Sequence of chain 1.C:
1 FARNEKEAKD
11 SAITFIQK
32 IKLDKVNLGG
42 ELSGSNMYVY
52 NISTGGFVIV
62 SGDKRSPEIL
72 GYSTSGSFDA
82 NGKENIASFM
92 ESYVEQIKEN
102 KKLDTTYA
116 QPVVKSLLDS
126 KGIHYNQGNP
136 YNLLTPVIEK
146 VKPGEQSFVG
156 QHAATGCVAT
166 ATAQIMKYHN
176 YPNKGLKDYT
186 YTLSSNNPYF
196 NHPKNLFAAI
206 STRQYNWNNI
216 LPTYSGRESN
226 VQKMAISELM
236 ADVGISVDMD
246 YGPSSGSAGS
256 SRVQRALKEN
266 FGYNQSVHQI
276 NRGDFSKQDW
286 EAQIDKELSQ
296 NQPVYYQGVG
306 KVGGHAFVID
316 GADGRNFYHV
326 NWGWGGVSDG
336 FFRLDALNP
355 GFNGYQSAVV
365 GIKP

Binding-site contacts:
Ligand atom C16 contacts residue SER250 of chain 1.C at 3.5 Å.
Ligand atom C8 contacts residue SER249 of chain 1.C at 3.1 Å.
Ligand atom C11 contacts residue CYS162 of chain 1.C at 1.6 Å (hydrophobic).
Ligand atom C11 contacts residue GLY309 of chain 1.C at 3.6 Å.
Ligand atom C10 contacts residue CYS162 of chain 1.C at 2.5 Å (hydrophobic).
Ligand atom C9 contacts residue CYS162 of chain 1.C at 3.7 Å (hydrophobic).
Ligand atom C18 contacts residue GLN132 of chain 1.C at 3.7 Å.
Ligand atom C16 contacts residue SER249 of chain 1.C at 3.1 Å.
Ligand atom C15 contacts residue SER250 of chain 1.C at 2.6 Å.
Ligand atom N1 contacts residue ASN86 of chain 1.C at 2.7 Å (h-bond).
Ligand atom C16 contacts residue ALA159 of chain 1.C at 3.4 Å (hydrophobic).
Ligand atom C6 contacts residue SER249 of chain 1.C at 3.5 Å.
Ligand atom C1 contacts residue ASN86 of chain 1.C at 3.6 Å.
Ligand atom C17 contacts residue SER249 of chain 1.C at 3.8 Å.
Ligand atom C15 contacts residue GLN132 of chain 1.C at 3.1 Å.
Ligand atom C12 contacts residue GLU85 of chain 1.C at 3.4 Å.
Ligand atom C8 contacts residue SER250 of chain 1.C at 2.9 Å.
Ligand atom C16 contacts residue GLN132 of chain 1.C at 3.1 Å.
Ligand atom C7 contacts residue GLY251 of chain 1.C at 3.2 Å.
Ligand atom C7 contacts residue SER250 of chain 1.C at 3.4 Å.
Ligand atom O1 contacts residue HIS310 of chain 1.C at 2.2 Å (h-bond).
Ligand atom C7 contacts residue SER249 of chain 1.C at 3.0 Å.
Ligand atom C18 contacts residue TRP329 of chain 1.C at 3.0 Å (hydrophobic).
Ligand atom C14 contacts residue GLN132 of chain 1.C at 3.5 Å.
Ligand atom C15 contacts residue SER249 of chain 1.C at 3.2 Å.
Ligand atom O3 contacts residue CYS162 of chain 1.C at 2.5 Å.
Ligand atom C5 contacts residue VAL307 of chain 1.C at 3.4 Å (hydrophobic).
Ligand atom C13 contacts residue GLN132 of chain 1.C at 3.7 Å.
Ligand atom C1 contacts residue GLU85 of chain 1.C at 3.3 Å.
Ligand atom C1 contacts residue HIS310 of chain 1.C at 3.1 Å.
Ligand atom O3 contacts residue GLN132 of chain 1.C at 2.9 Å (h-bond).
Ligand atom O2 contacts residue GLU85 of chain 1.C at 3.5 Å.
Ligand atom C4 contacts residue VAL307 of chain 1.C at 3.4 Å (hydrophobic).
Ligand atom C9 contacts residue ASN86 of chain 1.C at 3.3 Å.
Ligand atom C8 contacts residue GLY251 of chain 1.C at 3.0 Å.
Ligand atom C12 contacts residue ASN86 of chain 1.C at 3.8 Å.
Ligand atom C17 contacts residue GLN132 of chain 1.C at 3.5 Å.
Ligand atom C14 contacts residue SER250 of chain 1.C at 3.5 Å.
Ligand atom C17 contacts residue TRP329 of chain 1.C at 3.3 Å (hydrophobic).
Ligand atom N1 contacts residue GLU85 of chain 1.C at 3.1 Å.

This small molecule binds to this protein.
Small molecule (SMILES): N#[N+]CC(=O)[C@@H](Cc1ccccc1)NC(=O)OCc1ccccc1